Binding-site contacts:
Ligand atom C8 contacts residue VAL37 of chain 1.B at 4.0 Å (hydrophobic).
Ligand atom C8 contacts residue PHE8 of chain 1.B at 3.6 Å (hydrophobic).
Ligand atom O7 contacts residue PHE12 of chain 1.B at 3.0 Å.
Ligand atom C1 contacts residue PHE12 of chain 1.B at 3.9 Å (hydrophobic).
Ligand atom C5 contacts residue ASN13 of chain 1.B at 3.1 Å.
Ligand atom C7 contacts residue LEU38 of chain 1.B at 3.5 Å (hydrophobic).
Ligand atom C3 contacts residue ASN13 of chain 1.B at 3.3 Å.
Ligand atom N2 contacts residue GLY9 of chain 1.B at 4.2 Å.
Ligand atom C7 contacts residue ASN13 of chain 1.B at 4.5 Å.
Ligand atom O7 contacts residue PHE8 of chain 1.B at 2.8 Å (h-bond).
Ligand atom C8 contacts residue GLY9 of chain 1.B at 3.4 Å.
Ligand atom C7 contacts residue PHE12 of chain 1.B at 4.1 Å (hydrophobic).
Ligand atom O3 contacts residue GLY9 of chain 1.B at 4.0 Å.
Ligand atom O7 contacts residue GLY9 of chain 1.B at 3.5 Å (h-bond).
Ligand atom C2 contacts residue GLY9 of chain 1.B at 3.8 Å.
Ligand atom C8 contacts residue LEU38 of chain 1.B at 3.5 Å (hydrophobic).
Ligand atom C7 contacts residue PHE8 of chain 1.B at 3.5 Å (hydrophobic).
Ligand atom C7 contacts residue GLY9 of chain 1.B at 3.6 Å.
Ligand atom N2 contacts residue ASN13 of chain 1.B at 3.6 Å (h-bond).
Ligand atom C6 contacts residue ASN13 of chain 1.B at 3.2 Å.
Ligand atom O6 contacts residue ASN13 of chain 1.B at 2.9 Å (h-bond).
Ligand atom N2 contacts residue PHE8 of chain 1.B at 4.4 Å.
Ligand atom C4 contacts residue ASN13 of chain 1.B at 3.0 Å.
Ligand atom O4 contacts residue ASN13 of chain 1.B at 4.2 Å.
Ligand atom C1 contacts residue ASN13 of chain 1.B at 1.4 Å.
Ligand atom O5 contacts residue ASN13 of chain 1.B at 2.4 Å (h-bond).
Ligand atom C2 contacts residue PHE12 of chain 1.B at 4.4 Å (hydrophobic).
Ligand atom O7 contacts residue LEU38 of chain 1.B at 3.3 Å.
Ligand atom N2 contacts residue PHE12 of chain 1.B at 4.1 Å.
Ligand atom C2 contacts residue ASN13 of chain 1.B at 2.6 Å.
Ligand atom O3 contacts residue VAL37 of chain 1.B at 4.3 Å.
Ligand atom O3 contacts residue ASN13 of chain 1.B at 3.6 Å (h-bond).
Ligand atom N2 contacts residue LEU38 of chain 1.B at 4.3 Å.

A small-molecule ligand and the protein it binds are described below.
Small molecule (SMILES): CC(=O)N[C@@H]1[C@@H](O)[C@H](O)[C@@H](CO)O[C@H]1O

Sequence of chain 1.B:
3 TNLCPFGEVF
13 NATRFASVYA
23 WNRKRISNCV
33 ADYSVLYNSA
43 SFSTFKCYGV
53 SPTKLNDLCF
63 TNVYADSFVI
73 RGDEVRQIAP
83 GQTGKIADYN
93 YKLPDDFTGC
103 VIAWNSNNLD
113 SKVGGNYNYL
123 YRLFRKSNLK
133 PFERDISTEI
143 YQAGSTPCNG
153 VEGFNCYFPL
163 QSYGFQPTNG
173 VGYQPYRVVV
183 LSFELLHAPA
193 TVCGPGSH